Sequence of chain 1.D:
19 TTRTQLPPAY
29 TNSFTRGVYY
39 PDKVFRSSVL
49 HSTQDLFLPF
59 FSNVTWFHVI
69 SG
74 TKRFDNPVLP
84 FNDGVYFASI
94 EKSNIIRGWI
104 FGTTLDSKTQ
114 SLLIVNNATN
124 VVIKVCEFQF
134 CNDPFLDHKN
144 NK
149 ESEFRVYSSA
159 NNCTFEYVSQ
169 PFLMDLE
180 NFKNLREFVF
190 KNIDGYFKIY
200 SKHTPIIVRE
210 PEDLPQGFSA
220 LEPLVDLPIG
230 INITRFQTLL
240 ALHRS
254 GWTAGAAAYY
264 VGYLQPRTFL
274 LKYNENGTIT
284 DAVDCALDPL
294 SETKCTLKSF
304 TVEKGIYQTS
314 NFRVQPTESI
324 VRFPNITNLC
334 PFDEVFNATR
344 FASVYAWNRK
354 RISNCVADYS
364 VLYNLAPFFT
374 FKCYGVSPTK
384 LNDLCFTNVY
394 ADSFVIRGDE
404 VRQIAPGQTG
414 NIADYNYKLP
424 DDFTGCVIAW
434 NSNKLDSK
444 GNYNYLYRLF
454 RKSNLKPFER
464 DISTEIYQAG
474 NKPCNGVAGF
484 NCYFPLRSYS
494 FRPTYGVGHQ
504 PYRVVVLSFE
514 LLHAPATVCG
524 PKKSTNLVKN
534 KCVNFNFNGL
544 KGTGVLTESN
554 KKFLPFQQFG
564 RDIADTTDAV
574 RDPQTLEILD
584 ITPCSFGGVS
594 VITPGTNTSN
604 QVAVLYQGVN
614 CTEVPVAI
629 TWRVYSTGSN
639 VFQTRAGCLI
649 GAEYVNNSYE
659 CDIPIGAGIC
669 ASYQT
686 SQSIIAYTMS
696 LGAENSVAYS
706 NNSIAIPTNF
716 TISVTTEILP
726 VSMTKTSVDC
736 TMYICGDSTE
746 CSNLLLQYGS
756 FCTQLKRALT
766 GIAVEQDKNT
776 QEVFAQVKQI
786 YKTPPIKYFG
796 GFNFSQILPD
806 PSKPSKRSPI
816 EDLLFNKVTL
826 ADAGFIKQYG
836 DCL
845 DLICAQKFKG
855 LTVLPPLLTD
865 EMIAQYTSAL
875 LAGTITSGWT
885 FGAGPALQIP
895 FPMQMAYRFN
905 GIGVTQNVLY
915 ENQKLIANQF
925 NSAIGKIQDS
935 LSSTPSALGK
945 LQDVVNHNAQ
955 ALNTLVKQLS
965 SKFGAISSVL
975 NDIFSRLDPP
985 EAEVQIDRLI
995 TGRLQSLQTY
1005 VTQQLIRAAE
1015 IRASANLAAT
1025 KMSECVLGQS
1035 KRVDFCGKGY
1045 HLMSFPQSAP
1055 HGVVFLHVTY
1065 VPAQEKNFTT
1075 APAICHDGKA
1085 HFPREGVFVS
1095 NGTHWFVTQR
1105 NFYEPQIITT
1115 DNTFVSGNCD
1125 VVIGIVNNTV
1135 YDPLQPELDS

A protein and the small-molecule ligand that binds it are described below.
Small molecule (SMILES): CC(=O)N[C@H]1[C@H](O[C@H]2[C@H](O)[C@@H](NC(C)=O)CO[C@@H]2CO)O[C@H](CO)[C@@H](O)[C@@H]1O

Sequence of chain 1.G:
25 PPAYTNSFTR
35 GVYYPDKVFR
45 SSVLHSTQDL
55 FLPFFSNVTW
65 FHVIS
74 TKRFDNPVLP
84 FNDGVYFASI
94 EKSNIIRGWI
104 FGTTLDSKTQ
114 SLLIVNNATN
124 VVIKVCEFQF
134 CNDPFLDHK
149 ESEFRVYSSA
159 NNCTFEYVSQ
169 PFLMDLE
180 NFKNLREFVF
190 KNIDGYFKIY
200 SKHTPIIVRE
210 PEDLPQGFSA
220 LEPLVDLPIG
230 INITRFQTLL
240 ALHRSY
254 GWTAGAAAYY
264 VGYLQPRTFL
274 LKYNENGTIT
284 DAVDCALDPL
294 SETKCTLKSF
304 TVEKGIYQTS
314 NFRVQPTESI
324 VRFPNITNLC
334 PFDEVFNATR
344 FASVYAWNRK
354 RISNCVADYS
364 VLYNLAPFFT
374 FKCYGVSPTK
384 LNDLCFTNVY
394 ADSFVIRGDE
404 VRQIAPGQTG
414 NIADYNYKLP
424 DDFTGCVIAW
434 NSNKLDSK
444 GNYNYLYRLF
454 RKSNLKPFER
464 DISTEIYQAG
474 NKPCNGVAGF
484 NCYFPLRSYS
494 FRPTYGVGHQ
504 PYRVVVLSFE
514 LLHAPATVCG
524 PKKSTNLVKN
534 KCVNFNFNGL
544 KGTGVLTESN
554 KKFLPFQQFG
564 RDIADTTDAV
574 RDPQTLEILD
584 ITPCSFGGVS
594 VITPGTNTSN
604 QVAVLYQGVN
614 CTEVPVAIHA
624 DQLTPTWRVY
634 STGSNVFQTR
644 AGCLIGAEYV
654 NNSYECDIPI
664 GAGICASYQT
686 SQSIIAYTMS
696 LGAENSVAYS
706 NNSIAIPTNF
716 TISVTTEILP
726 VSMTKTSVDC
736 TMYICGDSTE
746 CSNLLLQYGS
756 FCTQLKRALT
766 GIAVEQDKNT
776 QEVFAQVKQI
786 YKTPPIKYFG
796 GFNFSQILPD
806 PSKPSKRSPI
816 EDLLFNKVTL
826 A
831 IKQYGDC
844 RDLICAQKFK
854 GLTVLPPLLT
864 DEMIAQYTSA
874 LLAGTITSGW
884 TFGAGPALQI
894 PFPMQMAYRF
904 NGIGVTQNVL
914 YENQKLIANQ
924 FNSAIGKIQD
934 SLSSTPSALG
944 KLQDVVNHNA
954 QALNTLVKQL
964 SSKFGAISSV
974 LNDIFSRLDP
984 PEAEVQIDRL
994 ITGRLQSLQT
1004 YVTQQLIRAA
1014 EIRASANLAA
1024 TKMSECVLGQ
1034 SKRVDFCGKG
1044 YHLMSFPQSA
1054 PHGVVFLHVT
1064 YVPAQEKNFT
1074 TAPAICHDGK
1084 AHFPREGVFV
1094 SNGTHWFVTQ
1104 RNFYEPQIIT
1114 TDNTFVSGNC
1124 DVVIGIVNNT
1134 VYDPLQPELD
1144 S

Binding-site contacts:
Ligand atom C4 contacts residue ASN279 of chain 1.D at 4.3 Å.
Ligand atom O5 contacts residue ASN279 of chain 1.D at 2.4 Å (h-bond).
Ligand atom N2 contacts residue GLU278 of chain 1.D at 3.8 Å.
Ligand atom O3 contacts residue GLU278 of chain 1.D at 3.8 Å.
Ligand atom C1 contacts residue LYS555 of chain 1.G at 3.8 Å.
Ligand atom C3 contacts residue GLU278 of chain 1.D at 3.9 Å.
Ligand atom N2 contacts residue ASN279 of chain 1.D at 3.4 Å (h-bond).
Ligand atom C2 contacts residue ASN279 of chain 1.D at 2.5 Å.
Ligand atom C7 contacts residue GLU278 of chain 1.D at 3.6 Å.
Ligand atom O3 contacts residue ASN279 of chain 1.D at 3.3 Å (h-bond).
Ligand atom C1 contacts residue GLU278 of chain 1.D at 4.4 Å.
Ligand atom O7 contacts residue GLU278 of chain 1.D at 2.8 Å (salt-bridge).
Ligand atom C5 contacts residue ASN279 of chain 1.D at 3.6 Å.
Ligand atom C1 contacts residue ASN279 of chain 1.D at 1.4 Å.
Ligand atom C2 contacts residue GLU278 of chain 1.D at 3.3 Å.
Ligand atom C3 contacts residue ASN279 of chain 1.D at 3.7 Å.